Binding-site contacts:
Ligand atom C23 contacts residue THR21 of chain 1.H at 3.5 Å.
Ligand atom C58 contacts residue GLY168 of chain 1.H at 3.1 Å.
Ligand atom O40 contacts residue THR21 of chain 1.H at 3.1 Å (h-bond).
Ligand atom C31 contacts residue GLY47 of chain 1.H at 3.5 Å.
Ligand atom N30 contacts residue THR21 of chain 1.H at 3.0 Å (h-bond).
Ligand atom C58 contacts residue ARG19 of chain 1.H at 3.3 Å.
Ligand atom C27 contacts residue SER20 of chain 1.H at 3.6 Å.
Ligand atom O60 contacts residue THR1 of chain 1.H at 2.7 Å (h-bond).
Ligand atom C59 contacts residue THR1 of chain 1.H at 2.5 Å.
Ligand atom O40 contacts residue SER20 of chain 1.H at 3.6 Å (h-bond).
Ligand atom C42 contacts residue THR1 of chain 1.H at 2.4 Å.
Ligand atom C27 contacts residue ALA27 of chain 1.H at 3.4 Å (hydrophobic).
Ligand atom C44 contacts residue THR1 of chain 1.H at 3.5 Å.
Ligand atom C35 contacts residue THR48 of chain 1.H at 3.7 Å.
Ligand atom C34 contacts residue GLY47 of chain 1.H at 3.6 Å.
Ligand atom O48 contacts residue THR1 of chain 1.H at 2.4 Å (h-bond).
Ligand atom C32 contacts residue THR21 of chain 1.H at 3.8 Å.
Ligand atom C43 contacts residue GLY47 of chain 1.H at 3.4 Å.
Ligand atom C58 contacts residue THR1 of chain 1.H at 2.5 Å.
Ligand atom N41 contacts residue THR1 of chain 1.H at 3.7 Å.
Ligand atom O48 contacts residue MES1 of chain 1.FA at 2.6 Å (h-bond).
Ligand atom C43 contacts residue THR1 of chain 1.H at 2.8 Å.
Ligand atom O9 contacts residue ASP125 of chain 1.I at 3.6 Å.
Ligand atom C58 contacts residue LYS33 of chain 1.H at 3.7 Å.
Ligand atom C28 contacts residue THR21 of chain 1.H at 3.8 Å.
Ligand atom C47 contacts residue THR1 of chain 1.H at 1.4 Å.
Ligand atom O29 contacts residue ALA49 of chain 1.H at 3.0 Å (h-bond).
Ligand atom C39 contacts residue GLY47 of chain 1.H at 3.7 Å.
Ligand atom N22 contacts residue ASP125 of chain 1.I at 3.3 Å (salt-bridge).
Ligand atom O60 contacts residue MES1 of chain 1.FA at 2.8 Å (h-bond).
Ligand atom O60 contacts residue SER129 of chain 1.H at 3.5 Å (h-bond).
Ligand atom C19 contacts residue THR48 of chain 1.H at 3.8 Å.
Ligand atom O48 contacts residue GLY47 of chain 1.H at 3.1 Å (h-bond).
Ligand atom C15 contacts residue ILE127 of chain 1.I at 3.8 Å (hydrophobic).
Ligand atom C27 contacts residue THR21 of chain 1.H at 3.6 Å.
Ligand atom C24 contacts residue ALA49 of chain 1.H at 3.8 Å (hydrophobic).
Ligand atom C51 contacts residue THR1 of chain 1.H at 1.5 Å.
Ligand atom N41 contacts residue GLY47 of chain 1.H at 3.0 Å (h-bond).
Ligand atom C45 contacts residue GLY45 of chain 1.H at 3.6 Å.
Ligand atom O1 contacts residue SER5 of chain 1.I at 3.6 Å.

This small molecule binds to this protein.
Small molecule (SMILES): CC(C)C[C@H](NC(=O)[C@H](CCc1ccccc1)NC(=O)CN1CCOCC1)C(=O)N[C@@H](Cc1ccccc1)C(=O)N[C@@H](CC(C)C)[C@@H](O)[C@H](C)CO

Sequence of chain 1.H:
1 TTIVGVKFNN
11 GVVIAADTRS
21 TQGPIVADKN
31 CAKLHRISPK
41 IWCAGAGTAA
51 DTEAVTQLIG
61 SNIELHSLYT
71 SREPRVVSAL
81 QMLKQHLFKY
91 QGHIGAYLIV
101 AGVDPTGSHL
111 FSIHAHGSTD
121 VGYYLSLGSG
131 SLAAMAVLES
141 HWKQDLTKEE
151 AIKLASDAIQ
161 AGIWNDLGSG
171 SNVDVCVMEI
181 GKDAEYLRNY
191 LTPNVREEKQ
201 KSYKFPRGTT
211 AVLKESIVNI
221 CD

Sequence of chain 1.I:
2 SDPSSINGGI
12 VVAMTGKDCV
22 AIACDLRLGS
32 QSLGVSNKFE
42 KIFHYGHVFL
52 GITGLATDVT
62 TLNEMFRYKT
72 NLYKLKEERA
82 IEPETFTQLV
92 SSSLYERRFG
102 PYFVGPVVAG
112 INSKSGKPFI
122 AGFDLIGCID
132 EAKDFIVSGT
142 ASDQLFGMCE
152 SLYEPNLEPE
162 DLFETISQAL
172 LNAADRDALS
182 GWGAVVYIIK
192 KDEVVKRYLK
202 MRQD